Sequence of chain 1.A:
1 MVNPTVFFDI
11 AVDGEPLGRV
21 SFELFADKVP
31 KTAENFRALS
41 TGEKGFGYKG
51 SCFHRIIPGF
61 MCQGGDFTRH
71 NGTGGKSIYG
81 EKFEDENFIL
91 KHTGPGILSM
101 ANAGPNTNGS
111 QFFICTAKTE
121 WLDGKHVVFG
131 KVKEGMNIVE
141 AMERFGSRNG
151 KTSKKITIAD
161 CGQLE

Binding-site contacts:
Ligand atom O contacts residue ALA101 of chain 1.A at 3.6 Å.
Ligand atom C contacts residue ASN102 of chain 1.A at 3.4 Å.
Ligand atom O contacts residue PHE60 of chain 1.A at 3.2 Å.
Ligand atom CG2 contacts residue MET61 of chain 1.A at 3.8 Å (hydrophobic).
Ligand atom CN contacts residue GLY72 of chain 1.A at 3.4 Å.
Ligand atom CG1 contacts residue ALA101 of chain 1.A at 3.7 Å (hydrophobic).
Ligand atom CB contacts residue GLN111 of chain 1.A at 3.7 Å.
Ligand atom CG1 contacts residue ARG55 of chain 1.A at 3.7 Å.
Ligand atom CG contacts residue GLN111 of chain 1.A at 3.6 Å.
Ligand atom O contacts residue TRP121 of chain 1.A at 3.0 Å (h-bond).
Ligand atom O contacts residue GLN63 of chain 1.A at 3.1 Å (h-bond).
Ligand atom CG1 contacts residue PHE113 of chain 1.A at 3.5 Å (hydrophobic).
Ligand atom CN contacts residue ARG55 of chain 1.A at 3.4 Å.
Ligand atom CA contacts residue GLY72 of chain 1.A at 3.3 Å.
Ligand atom CA contacts residue ASN102 of chain 1.A at 3.0 Å.
Ligand atom CB contacts residue ASN102 of chain 1.A at 3.4 Å.
Ligand atom CN contacts residue HIS126 of chain 1.A at 3.2 Å.
Ligand atom CN contacts residue LEU122 of chain 1.A at 3.7 Å (hydrophobic).
Ligand atom CB contacts residue TRP121 of chain 1.A at 3.8 Å (hydrophobic).
Ligand atom CB contacts residue PHE60 of chain 1.A at 3.9 Å (hydrophobic).
Ligand atom O contacts residue ARG55 of chain 1.A at 3.0 Å (salt-bridge).
Ligand atom CA contacts residue ARG55 of chain 1.A at 3.8 Å.
Ligand atom CB contacts residue GLY72 of chain 1.A at 3.7 Å.
Ligand atom N contacts residue GLY72 of chain 1.A at 3.2 Å (h-bond).
Ligand atom O contacts residue GLY72 of chain 1.A at 3.8 Å.
Ligand atom CG contacts residue ALA101 of chain 1.A at 3.6 Å (hydrophobic).
Ligand atom N contacts residue ASN102 of chain 1.A at 2.9 Å (h-bond).
Ligand atom CB contacts residue ASN102 of chain 1.A at 3.9 Å.
Ligand atom CG contacts residue ASN102 of chain 1.A at 3.7 Å.
Ligand atom O contacts residue HIS126 of chain 1.A at 3.3 Å.
Ligand atom O contacts residue ASN102 of chain 1.A at 3.5 Å (h-bond).
Ligand atom C contacts residue PHE60 of chain 1.A at 3.6 Å (hydrophobic).
Ligand atom CB contacts residue PHE113 of chain 1.A at 3.8 Å (hydrophobic).
Ligand atom CG1 contacts residue GLN63 of chain 1.A at 3.4 Å.
Ligand atom C contacts residue GLY72 of chain 1.A at 3.2 Å.
Ligand atom CD1 contacts residue TRP121 of chain 1.A at 3.7 Å (hydrophobic).
Ligand atom CN contacts residue ARG55 of chain 1.A at 3.7 Å.
Ligand atom CD1 contacts residue ASN102 of chain 1.A at 3.4 Å.
Ligand atom CG2 contacts residue PHE60 of chain 1.A at 3.5 Å (hydrophobic).
Ligand atom CH contacts residue ALA103 of chain 1.A at 3.7 Å (hydrophobic).

The small molecule below binds the protein below.
Small molecule (SMILES): C/C=C/C[C@@H](C)[C@@H](O)[C@H]1C(=O)N[C@@H](CC)C(=O)N(C)CC(=O)N(C)[C@@H](CC(C)(C)O)C(=O)N[C@@H](C(C)C)C(=O)N(C)[C@@H](CC(C)C)C(=O)N[C@@H](C)C(=O)N[C@H](C)C(=O)N(C)[C@@H](CC(C)C)C(=O)N(C)[C@@H](CC(C)C)C(=O)N(C)[C@@H](C(C)C)C(=O)N1C